A small-molecule ligand and the protein it binds are described below.
Small molecule (SMILES): CC(=O)N[C@@H]1[C@@H](O)[C@H](O)[C@@H](CO)O[C@H]1O

Binding-site contacts:
Ligand atom O6 contacts residue ASN381 of chain 1.C at 3.5 Å (h-bond).
Ligand atom C8 contacts residue THR383 of chain 1.C at 4.2 Å.
Ligand atom N2 contacts residue CYS343 of chain 1.C at 4.1 Å.
Ligand atom C1 contacts residue ASN381 of chain 1.C at 1.5 Å.
Ligand atom C2 contacts residue ASN381 of chain 1.C at 2.7 Å.
Ligand atom C3 contacts residue ASN381 of chain 1.C at 4.0 Å.
Ligand atom C7 contacts residue THR383 of chain 1.C at 4.2 Å.
Ligand atom C7 contacts residue GLU341 of chain 1.C at 4.2 Å.
Ligand atom O5 contacts residue ASN381 of chain 1.C at 2.3 Å (h-bond).
Ligand atom N2 contacts residue THR383 of chain 1.C at 3.6 Å.
Ligand atom C2 contacts residue THR383 of chain 1.C at 3.6 Å.
Ligand atom C6 contacts residue ASN381 of chain 1.C at 4.3 Å.
Ligand atom C4 contacts residue ASN381 of chain 1.C at 4.3 Å.
Ligand atom C8 contacts residue CYS343 of chain 1.C at 3.8 Å (hydrophobic).
Ligand atom N2 contacts residue ASN381 of chain 1.C at 3.4 Å (h-bond).
Ligand atom C2 contacts residue SER405 of chain 1.C at 4.5 Å.
Ligand atom C5 contacts residue ASN381 of chain 1.C at 3.7 Å.
Ligand atom C8 contacts residue GLU341 of chain 1.C at 3.0 Å.
Ligand atom C1 contacts residue THR383 of chain 1.C at 4.0 Å.
Ligand atom C7 contacts residue CYS343 of chain 1.C at 4.5 Å (hydrophobic).
Ligand atom O3 contacts residue THR383 of chain 1.C at 4.3 Å.

Sequence of chain 1.C:
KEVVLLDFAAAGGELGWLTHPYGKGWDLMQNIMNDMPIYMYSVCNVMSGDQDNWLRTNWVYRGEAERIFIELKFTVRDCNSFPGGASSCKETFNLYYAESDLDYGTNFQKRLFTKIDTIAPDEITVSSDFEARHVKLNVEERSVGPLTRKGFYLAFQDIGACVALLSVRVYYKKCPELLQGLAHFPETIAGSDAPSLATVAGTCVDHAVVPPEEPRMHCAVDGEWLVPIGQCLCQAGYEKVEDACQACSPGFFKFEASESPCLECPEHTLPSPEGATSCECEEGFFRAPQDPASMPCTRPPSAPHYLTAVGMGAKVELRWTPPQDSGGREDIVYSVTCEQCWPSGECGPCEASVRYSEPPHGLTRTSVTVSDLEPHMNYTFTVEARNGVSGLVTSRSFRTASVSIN